Binding-site contacts:
Ligand atom C1 contacts residue ASN176 of chain 1.B at 1.5 Å.
Ligand atom O6 contacts residue LEU175 of chain 1.B at 4.0 Å.
Ligand atom O7 contacts residue ASN176 of chain 1.B at 4.2 Å.
Ligand atom C2 contacts residue ASN176 of chain 1.B at 2.5 Å.
Ligand atom C4 contacts residue ASN176 of chain 1.B at 4.3 Å.
Ligand atom N2 contacts residue ASN176 of chain 1.B at 2.9 Å (h-bond).
Ligand atom O6 contacts residue ASN176 of chain 1.B at 4.4 Å.
Ligand atom C5 contacts residue ASN176 of chain 1.B at 3.8 Å.
Ligand atom C3 contacts residue ASN176 of chain 1.B at 3.9 Å.
Ligand atom O5 contacts residue ASN176 of chain 1.B at 2.4 Å (h-bond).
Ligand atom C7 contacts residue ASN176 of chain 1.B at 3.7 Å.

This small molecule binds to this protein.
Small molecule (SMILES): CC(=O)N[C@@H]1[C@@H](O)[C@H](O)[C@@H](CO)O[C@H]1O

Sequence of chain 1.B:
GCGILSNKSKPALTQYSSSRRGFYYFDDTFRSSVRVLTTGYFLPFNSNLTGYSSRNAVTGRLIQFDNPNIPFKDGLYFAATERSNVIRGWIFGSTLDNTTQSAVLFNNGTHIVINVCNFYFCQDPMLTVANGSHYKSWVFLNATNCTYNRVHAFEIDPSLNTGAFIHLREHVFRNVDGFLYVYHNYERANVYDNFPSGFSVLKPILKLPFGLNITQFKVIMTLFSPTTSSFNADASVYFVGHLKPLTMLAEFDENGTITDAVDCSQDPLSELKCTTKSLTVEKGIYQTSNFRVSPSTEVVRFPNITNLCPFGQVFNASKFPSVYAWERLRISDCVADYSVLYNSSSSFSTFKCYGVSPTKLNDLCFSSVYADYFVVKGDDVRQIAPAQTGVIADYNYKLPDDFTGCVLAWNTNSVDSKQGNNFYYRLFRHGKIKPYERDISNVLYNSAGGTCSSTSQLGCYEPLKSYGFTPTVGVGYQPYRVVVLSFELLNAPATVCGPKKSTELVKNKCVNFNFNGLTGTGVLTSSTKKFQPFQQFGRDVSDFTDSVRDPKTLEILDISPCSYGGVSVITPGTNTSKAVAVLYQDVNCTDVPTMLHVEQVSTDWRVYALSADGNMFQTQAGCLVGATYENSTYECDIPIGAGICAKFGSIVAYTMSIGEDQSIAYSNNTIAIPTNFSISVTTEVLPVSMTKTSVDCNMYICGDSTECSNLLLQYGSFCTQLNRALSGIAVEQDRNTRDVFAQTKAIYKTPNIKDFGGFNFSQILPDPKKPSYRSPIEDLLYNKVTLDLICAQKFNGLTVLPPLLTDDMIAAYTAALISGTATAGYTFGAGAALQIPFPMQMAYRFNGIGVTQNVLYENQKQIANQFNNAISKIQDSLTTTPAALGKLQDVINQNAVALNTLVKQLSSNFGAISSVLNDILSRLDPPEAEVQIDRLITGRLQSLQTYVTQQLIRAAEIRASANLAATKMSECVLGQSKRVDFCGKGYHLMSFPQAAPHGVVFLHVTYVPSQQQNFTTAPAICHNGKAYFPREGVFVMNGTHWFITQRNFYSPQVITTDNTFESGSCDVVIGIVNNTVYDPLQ